Binding-site contacts:
Ligand atom C3 contacts residue ALA158 of chain 51.H at 4.0 Å (hydrophobic).
Ligand atom O6B contacts residue HIS155 of chain 51.H at 3.3 Å (h-bond).
Ligand atom C6 contacts residue LEU62 of chain 51.H at 3.5 Å (hydrophobic).
Ligand atom O3 contacts residue ARG157 of chain 51.H at 3.3 Å (salt-bridge).
Ligand atom C2 contacts residue ALA158 of chain 51.H at 3.7 Å (hydrophobic).
Ligand atom OAH contacts residue THR4 of chain 51.H at 3.7 Å.
Ligand atom OAF contacts residue THR4 of chain 51.H at 2.9 Å (h-bond).
Ligand atom O3 contacts residue LYS156 of chain 51.H at 3.0 Å.
Ligand atom O6A contacts residue LEU62 of chain 51.H at 3.4 Å.
Ligand atom O5 contacts residue LYS156 of chain 51.H at 3.4 Å.
Ligand atom OAH contacts residue ASP3 of chain 51.H at 4.0 Å.
Ligand atom O5 contacts residue ARG157 of chain 51.H at 3.8 Å.
Ligand atom O4 contacts residue HIS155 of chain 51.H at 3.5 Å (h-bond).
Ligand atom OAF contacts residue ALA158 of chain 51.H at 3.3 Å.
Ligand atom SAG contacts residue ARG157 of chain 51.H at 3.6 Å (salt-bridge).
Ligand atom OAH contacts residue LEU2 of chain 51.H at 2.8 Å (h-bond).
Ligand atom O6B contacts residue LYS156 of chain 51.H at 3.3 Å.
Ligand atom O4 contacts residue SER93 of chain 51.H at 3.0 Å (h-bond).
Ligand atom O3 contacts residue ALA158 of chain 51.H at 3.0 Å (h-bond).
Ligand atom C6 contacts residue HIS94 of chain 51.H at 3.9 Å.
Ligand atom C5 contacts residue LEU62 of chain 51.H at 3.8 Å (hydrophobic).
Ligand atom C6 contacts residue SER93 of chain 51.H at 4.0 Å.
Ligand atom O6A contacts residue HIS94 of chain 51.H at 3.2 Å (h-bond).
Ligand atom OBI contacts residue LYS156 of chain 51.H at 4.0 Å.
Ligand atom C5 contacts residue HIS155 of chain 51.H at 4.0 Å.
Ligand atom SAG contacts residue THR4 of chain 51.H at 3.9 Å.
Ligand atom O4 contacts residue LYS156 of chain 51.H at 3.5 Å.
Ligand atom O6B contacts residue LEU62 of chain 51.H at 4.0 Å.
Ligand atom C4 contacts residue LYS156 of chain 51.H at 4.0 Å.
Ligand atom OAH contacts residue ARG157 of chain 51.H at 3.1 Å (salt-bridge).
Ligand atom O5 contacts residue HIS155 of chain 51.H at 3.6 Å.
Ligand atom C3 contacts residue LYS156 of chain 51.H at 4.0 Å.
Ligand atom OAF contacts residue ARG157 of chain 51.H at 2.8 Å (salt-bridge).
Ligand atom C6 contacts residue HIS155 of chain 51.H at 3.4 Å.
Ligand atom O6B contacts residue HIS94 of chain 51.H at 4.0 Å.
Ligand atom O6A contacts residue SER93 of chain 51.H at 3.2 Å.
Ligand atom O6B contacts residue ARG157 of chain 51.H at 3.3 Å (salt-bridge).
Ligand atom C3 contacts residue ARG157 of chain 51.H at 3.7 Å.
Ligand atom O5B contacts residue LYS156 of chain 51.H at 3.3 Å.
Ligand atom O6A contacts residue HIS155 of chain 51.H at 3.8 Å.

The protein below binds the small molecule below.
Small molecule (SMILES): O=C(O)[C@@H]1O[C@H](O[C@H]2[C@@H](OS(=O)(=O)O)O[C@@H](O)[C@H](NS(=O)(=O)O)[C@H]2O)[C@@H](OS(=O)(=O)O)[C@H](O)[C@@H]1O

Sequence of chain 51.H:
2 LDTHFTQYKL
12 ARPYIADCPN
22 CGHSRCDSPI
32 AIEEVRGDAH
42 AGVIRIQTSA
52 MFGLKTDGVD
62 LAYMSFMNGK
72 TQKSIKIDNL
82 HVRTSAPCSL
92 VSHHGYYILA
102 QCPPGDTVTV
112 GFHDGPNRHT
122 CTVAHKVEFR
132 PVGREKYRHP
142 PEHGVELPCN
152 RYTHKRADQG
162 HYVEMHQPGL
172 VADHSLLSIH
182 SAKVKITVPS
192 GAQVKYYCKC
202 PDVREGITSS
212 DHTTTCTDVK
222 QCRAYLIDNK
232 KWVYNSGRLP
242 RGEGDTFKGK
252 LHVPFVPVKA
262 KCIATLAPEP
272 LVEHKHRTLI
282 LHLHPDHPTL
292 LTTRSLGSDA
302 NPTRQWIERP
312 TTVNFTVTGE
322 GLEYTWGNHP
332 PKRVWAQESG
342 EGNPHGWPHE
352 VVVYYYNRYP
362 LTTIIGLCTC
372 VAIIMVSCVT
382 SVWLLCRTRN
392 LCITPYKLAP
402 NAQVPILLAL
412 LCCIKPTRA